Binding-site contacts:
Ligand atom C4 contacts residue THR22 of chain 1.N at 3.9 Å.
Ligand atom C18 contacts residue GLY47 of chain 1.N at 3.6 Å.
Ligand atom C24 contacts residue ALA49 of chain 1.N at 3.9 Å (hydrophobic).
Ligand atom C23 contacts residue GLY47 of chain 1.N at 3.8 Å.
Ligand atom C24 contacts residue THR52 of chain 1.N at 3.4 Å.
Ligand atom C21 contacts residue ARG19 of chain 1.N at 4.0 Å.
Ligand atom C10 contacts residue THR21 of chain 1.N at 3.7 Å.
Ligand atom O27 contacts residue SER46 of chain 1.N at 3.8 Å.
Ligand atom B26 contacts residue LYS33 of chain 1.N at 3.8 Å.
Ligand atom CL6 contacts residue THR20 of chain 1.N at 4.0 Å.
Ligand atom O19 contacts residue THR20 of chain 1.N at 3.3 Å.
Ligand atom C23 contacts residue ALA49 of chain 1.N at 4.0 Å (hydrophobic).
Ligand atom C1 contacts residue THR21 of chain 1.N at 3.7 Å.
Ligand atom O28 contacts residue SER169 of chain 1.N at 3.7 Å.
Ligand atom O19 contacts residue THR21 of chain 1.N at 2.9 Å (h-bond).
Ligand atom O8 contacts residue SER48 of chain 1.N at 3.7 Å.
Ligand atom C21 contacts residue LYS33 of chain 1.N at 3.9 Å.
Ligand atom C22 contacts residue GLY47 of chain 1.N at 3.7 Å.
Ligand atom CL6 contacts residue TYR114 of chain 1.H at 3.3 Å.
Ligand atom C18 contacts residue THR21 of chain 1.N at 4.0 Å.
Ligand atom N9 contacts residue THR21 of chain 1.N at 2.8 Å (h-bond).
Ligand atom C5 contacts residue THR22 of chain 1.N at 4.0 Å.
Ligand atom O28 contacts residue THR1 of chain 1.N at 2.4 Å (h-bond).
Ligand atom C10 contacts residue GLY47 of chain 1.N at 3.4 Å.
Ligand atom C22 contacts residue THR1 of chain 1.N at 3.0 Å.
Ligand atom C5 contacts residue TYR114 of chain 1.H at 3.9 Å (hydrophobic).
Ligand atom C2 contacts residue THR21 of chain 1.N at 3.6 Å.
Ligand atom C21 contacts residue GLY47 of chain 1.N at 3.8 Å.
Ligand atom C24 contacts residue ARG45 of chain 1.N at 3.7 Å.
Ligand atom O8 contacts residue ALA49 of chain 1.N at 3.0 Å (h-bond).
Ligand atom B26 contacts residue THR1 of chain 1.N at 1.5 Å.
Ligand atom O27 contacts residue THR1 of chain 1.N at 2.5 Å (h-bond).
Ligand atom O27 contacts residue GLY47 of chain 1.N at 2.9 Å (h-bond).
Ligand atom N20 contacts residue GLY47 of chain 1.N at 2.9 Å (h-bond).
Ligand atom CL6 contacts residue ALA27 of chain 1.N at 3.4 Å.
Ligand atom C7 contacts residue THR21 of chain 1.N at 3.6 Å.
Ligand atom N20 contacts residue THR1 of chain 1.N at 3.8 Å.
Ligand atom C1 contacts residue THR20 of chain 1.N at 3.7 Å.
Ligand atom C25 contacts residue THR20 of chain 1.N at 3.6 Å.
Ligand atom C21 contacts residue THR1 of chain 1.N at 2.6 Å.

This small molecule binds to this protein.
Small molecule (SMILES): CC(C)C[C@H](NC(=O)CNC(=O)c1cc(Cl)ccc1Cl)B(O)O

Sequence of chain 1.N:
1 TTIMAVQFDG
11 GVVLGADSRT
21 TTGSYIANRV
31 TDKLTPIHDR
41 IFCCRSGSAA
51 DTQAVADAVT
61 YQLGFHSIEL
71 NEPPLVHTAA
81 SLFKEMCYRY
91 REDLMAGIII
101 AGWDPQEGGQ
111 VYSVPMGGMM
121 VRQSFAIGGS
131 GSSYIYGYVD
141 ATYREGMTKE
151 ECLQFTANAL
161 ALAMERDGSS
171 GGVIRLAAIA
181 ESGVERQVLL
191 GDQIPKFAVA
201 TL

Sequence of chain 1.H:
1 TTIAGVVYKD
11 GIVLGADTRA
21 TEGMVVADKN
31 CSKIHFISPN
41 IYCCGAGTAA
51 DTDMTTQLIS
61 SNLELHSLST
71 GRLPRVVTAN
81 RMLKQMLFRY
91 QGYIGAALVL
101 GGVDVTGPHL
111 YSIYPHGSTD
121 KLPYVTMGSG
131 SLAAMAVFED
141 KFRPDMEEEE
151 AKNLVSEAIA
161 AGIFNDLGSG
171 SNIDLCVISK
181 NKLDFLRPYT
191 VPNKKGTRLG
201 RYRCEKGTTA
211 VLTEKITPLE